Binding-site contacts:
Ligand atom O7 contacts residue ASN167 of chain 3.D at 3.9 Å.
Ligand atom N2 contacts residue ASN167 of chain 3.D at 2.9 Å (h-bond).
Ligand atom C8 contacts residue ARG278 of chain 1.D at 3.5 Å.
Ligand atom C5 contacts residue ASN167 of chain 3.D at 3.7 Å.
Ligand atom C6 contacts residue VAL144 of chain 3.D at 4.5 Å (hydrophobic).
Ligand atom C7 contacts residue ASN167 of chain 3.D at 3.6 Å.
Ligand atom C1 contacts residue THR168 of chain 3.D at 4.0 Å.
Ligand atom C4 contacts residue ASN167 of chain 3.D at 4.2 Å.
Ligand atom C6 contacts residue ARG162 of chain 3.D at 3.7 Å.
Ligand atom O5 contacts residue ASN167 of chain 3.D at 2.4 Å (h-bond).
Ligand atom C7 contacts residue ARG278 of chain 1.D at 3.7 Å.
Ligand atom C1 contacts residue ASN167 of chain 3.D at 1.4 Å.
Ligand atom C3 contacts residue ASN167 of chain 3.D at 3.8 Å.
Ligand atom C2 contacts residue THR168 of chain 3.D at 4.2 Å.
Ligand atom O5 contacts residue ARG162 of chain 3.D at 2.8 Å (salt-bridge).
Ligand atom N2 contacts residue THR168 of chain 3.D at 3.4 Å.
Ligand atom C2 contacts residue ASN167 of chain 3.D at 2.5 Å.
Ligand atom C8 contacts residue THR168 of chain 3.D at 3.9 Å.
Ligand atom O6 contacts residue VAL144 of chain 3.D at 4.0 Å.
Ligand atom C7 contacts residue THR168 of chain 3.D at 4.0 Å.
Ligand atom O7 contacts residue ARG278 of chain 1.D at 3.5 Å (salt-bridge).
Ligand atom C1 contacts residue ARG162 of chain 3.D at 3.4 Å.
Ligand atom C5 contacts residue ARG162 of chain 3.D at 3.5 Å.

The small molecule below binds the protein below.
Small molecule (SMILES): CC(=O)N[C@@H]1[C@@H](O)[C@H](O)[C@@H](CO)O[C@H]1O

Sequence of chain 1.D:
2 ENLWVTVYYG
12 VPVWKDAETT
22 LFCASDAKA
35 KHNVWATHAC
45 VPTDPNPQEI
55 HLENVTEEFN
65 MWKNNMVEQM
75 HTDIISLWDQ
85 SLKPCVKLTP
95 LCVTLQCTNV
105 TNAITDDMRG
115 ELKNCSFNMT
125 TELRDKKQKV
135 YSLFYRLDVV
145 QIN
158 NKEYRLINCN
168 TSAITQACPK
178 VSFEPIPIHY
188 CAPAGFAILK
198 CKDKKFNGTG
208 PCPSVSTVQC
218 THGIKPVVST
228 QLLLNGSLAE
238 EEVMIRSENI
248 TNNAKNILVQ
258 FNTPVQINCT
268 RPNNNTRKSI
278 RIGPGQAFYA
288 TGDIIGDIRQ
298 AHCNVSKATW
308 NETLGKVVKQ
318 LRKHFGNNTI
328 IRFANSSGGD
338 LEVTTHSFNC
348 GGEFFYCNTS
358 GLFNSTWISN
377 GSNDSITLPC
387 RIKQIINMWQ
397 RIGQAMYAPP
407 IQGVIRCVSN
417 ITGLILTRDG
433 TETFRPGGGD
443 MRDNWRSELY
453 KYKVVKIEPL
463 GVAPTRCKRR

Sequence of chain 3.D:
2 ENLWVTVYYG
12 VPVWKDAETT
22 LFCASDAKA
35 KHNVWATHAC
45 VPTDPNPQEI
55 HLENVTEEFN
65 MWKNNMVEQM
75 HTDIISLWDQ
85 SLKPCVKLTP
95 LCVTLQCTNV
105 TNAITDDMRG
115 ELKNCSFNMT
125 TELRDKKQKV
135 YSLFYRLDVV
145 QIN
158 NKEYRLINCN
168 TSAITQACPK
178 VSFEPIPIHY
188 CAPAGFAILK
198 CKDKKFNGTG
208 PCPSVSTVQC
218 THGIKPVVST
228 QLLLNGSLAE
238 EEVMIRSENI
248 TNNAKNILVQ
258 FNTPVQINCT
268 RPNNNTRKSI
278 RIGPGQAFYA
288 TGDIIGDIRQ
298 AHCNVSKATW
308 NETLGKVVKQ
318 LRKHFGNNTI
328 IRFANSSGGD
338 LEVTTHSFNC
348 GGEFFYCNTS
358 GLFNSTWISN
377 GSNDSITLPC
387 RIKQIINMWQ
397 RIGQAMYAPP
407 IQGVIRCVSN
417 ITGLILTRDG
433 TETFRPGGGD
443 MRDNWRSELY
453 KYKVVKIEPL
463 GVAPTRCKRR